Binding-site contacts:
Ligand atom O2 contacts residue ASP212 of chain 1.F at 4.0 Å.
Ligand atom C2 contacts residue THR244 of chain 1.F at 4.0 Å.
Ligand atom O1 contacts residue MG1 of chain 1.GA at 2.2 Å.
Ligand atom O3 contacts residue GLY211 of chain 1.F at 2.9 Å (h-bond).
Ligand atom O4 contacts residue MG1 of chain 1.GA at 4.2 Å.
Ligand atom O2 contacts residue ALA209 of chain 1.F at 4.3 Å.
Ligand atom C2 contacts residue LYS186 of chain 1.F at 3.6 Å.
Ligand atom C1 contacts residue ARG210 of chain 1.F at 4.3 Å.
Ligand atom O4 contacts residue MET276 of chain 1.F at 4.1 Å.
Ligand atom O1 contacts residue GLU188 of chain 1.F at 2.9 Å (salt-bridge).
Ligand atom C1 contacts residue ALA209 of chain 1.F at 3.5 Å (hydrophobic).
Ligand atom O3 contacts residue ASP212 of chain 1.F at 3.9 Å.
Ligand atom O4 contacts residue ARG87 of chain 1.F at 4.0 Å.
Ligand atom O3 contacts residue ARG210 of chain 1.F at 3.5 Å (salt-bridge).
Ligand atom O1 contacts residue ALA209 of chain 1.F at 3.8 Å.
Ligand atom O1 contacts residue ASP212 of chain 1.F at 2.9 Å (salt-bridge).
Ligand atom O2 contacts residue LYS186 of chain 1.F at 2.8 Å (salt-bridge).
Ligand atom O4 contacts residue LYS186 of chain 1.F at 3.8 Å.
Ligand atom O3 contacts residue ALA209 of chain 1.F at 3.4 Å.
Ligand atom C1 contacts residue GLU188 of chain 1.F at 3.7 Å.
Ligand atom O3 contacts residue THR244 of chain 1.F at 2.5 Å (h-bond).
Ligand atom O4 contacts residue MET207 of chain 1.F at 4.3 Å.
Ligand atom O1 contacts residue GLY211 of chain 1.F at 3.7 Å.
Ligand atom O2 contacts residue GLU188 of chain 1.F at 3.2 Å (salt-bridge).
Ligand atom C2 contacts residue MG1 of chain 1.GA at 3.0 Å.
Ligand atom O3 contacts residue MG1 of chain 1.GA at 4.1 Å.
Ligand atom C1 contacts residue ASP212 of chain 1.F at 3.8 Å.
Ligand atom O2 contacts residue MG1 of chain 1.GA at 2.2 Å.
Ligand atom C2 contacts residue GLU188 of chain 1.F at 3.8 Å.
Ligand atom C1 contacts residue MG1 of chain 1.GA at 3.0 Å.
Ligand atom C2 contacts residue ALA209 of chain 1.F at 3.8 Å (hydrophobic).
Ligand atom C1 contacts residue THR244 of chain 1.F at 3.5 Å.
Ligand atom O4 contacts residue THR244 of chain 1.F at 3.5 Å (h-bond).
Ligand atom C1 contacts residue GLY211 of chain 1.F at 3.7 Å.
Ligand atom O4 contacts residue ALA209 of chain 1.F at 4.3 Å.

This protein binds this small molecule.
Small molecule (SMILES): O=C([O-])C(=O)[O-]

Sequence of chain 1.F:
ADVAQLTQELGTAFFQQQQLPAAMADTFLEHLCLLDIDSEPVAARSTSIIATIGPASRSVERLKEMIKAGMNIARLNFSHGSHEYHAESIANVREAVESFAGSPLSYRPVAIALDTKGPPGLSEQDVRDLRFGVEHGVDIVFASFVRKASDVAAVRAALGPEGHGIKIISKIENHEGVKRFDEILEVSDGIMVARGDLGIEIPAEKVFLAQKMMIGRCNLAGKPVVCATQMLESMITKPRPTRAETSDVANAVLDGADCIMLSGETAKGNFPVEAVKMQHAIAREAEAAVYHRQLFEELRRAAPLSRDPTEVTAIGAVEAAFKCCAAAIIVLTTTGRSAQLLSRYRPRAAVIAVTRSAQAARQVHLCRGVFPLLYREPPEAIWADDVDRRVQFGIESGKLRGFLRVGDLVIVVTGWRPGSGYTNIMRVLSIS